The small molecule below binds the protein below.
Small molecule (SMILES): CNC(=O)c1ccc2c(c1)ncn2-c1ccc(CNC(=O)c2cc(Cc3ccccc3)n(C)n2)cc1

Sequence of chain 1.A:
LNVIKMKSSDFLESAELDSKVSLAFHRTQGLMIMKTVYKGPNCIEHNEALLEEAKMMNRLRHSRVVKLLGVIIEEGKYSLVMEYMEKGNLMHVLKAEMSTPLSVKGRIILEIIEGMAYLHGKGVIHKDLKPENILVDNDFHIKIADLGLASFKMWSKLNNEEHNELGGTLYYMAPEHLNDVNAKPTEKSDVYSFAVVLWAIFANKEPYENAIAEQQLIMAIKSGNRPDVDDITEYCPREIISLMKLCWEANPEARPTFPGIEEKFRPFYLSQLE

Binding-site contacts:
Ligand atom C2 contacts residue GLU22 of chain 1.A at 3.5 Å.
Ligand atom C17 contacts residue LEU145 of chain 1.A at 3.7 Å (hydrophobic).
Ligand atom O36 contacts residue ASP156 of chain 1.A at 2.8 Å (salt-bridge).
Ligand atom N14 contacts residue GLU93 of chain 1.A at 3.5 Å (salt-bridge).
Ligand atom O36 contacts residue LEU157 of chain 1.A at 3.5 Å (h-bond).
Ligand atom C44 contacts residue MET67 of chain 1.A at 3.6 Å (hydrophobic).
Ligand atom C3 contacts residue ASP24 of chain 1.A at 3.3 Å.
Ligand atom O19 contacts residue GLY98 of chain 1.A at 3.2 Å.
Ligand atom C44 contacts residue SER161 of chain 1.A at 3.6 Å.
Ligand atom C1 contacts residue GLU22 of chain 1.A at 2.8 Å.
Ligand atom O19 contacts residue GLU22 of chain 1.A at 3.0 Å (salt-bridge).
Ligand atom C45 contacts residue SER161 of chain 1.A at 3.7 Å.
Ligand atom C31 contacts residue LEU157 of chain 1.A at 3.4 Å (hydrophobic).
Ligand atom N39 contacts residue PHE162 of chain 1.A at 3.5 Å.
Ligand atom C46 contacts residue HIS136 of chain 1.A at 3.6 Å.
Ligand atom N38 contacts residue PHE162 of chain 1.A at 3.4 Å.
Ligand atom N38 contacts residue VAL76 of chain 1.A at 3.7 Å.
Ligand atom N16 contacts residue LEU145 of chain 1.A at 3.6 Å.
Ligand atom N14 contacts residue ILE43 of chain 1.A at 3.7 Å.
Ligand atom O19 contacts residue MET95 of chain 1.A at 3.7 Å.
Ligand atom C37 contacts residue VAL76 of chain 1.A at 3.6 Å (hydrophobic).
Ligand atom C28 contacts residue LEU145 of chain 1.A at 3.7 Å (hydrophobic).
Ligand atom C1 contacts residue GLY98 of chain 1.A at 3.6 Å.
Ligand atom N34 contacts residue MET92 of chain 1.A at 3.2 Å.
Ligand atom C47 contacts residue LEU129 of chain 1.A at 3.7 Å (hydrophobic).
Ligand atom O36 contacts residue ALA155 of chain 1.A at 3.6 Å.
Ligand atom C49 contacts residue VAL76 of chain 1.A at 3.7 Å (hydrophobic).
Ligand atom C30 contacts residue LEU157 of chain 1.A at 3.4 Å (hydrophobic).
Ligand atom N38 contacts residue MET92 of chain 1.A at 3.2 Å.
Ligand atom C41 contacts residue VAL76 of chain 1.A at 3.6 Å (hydrophobic).
Ligand atom N14 contacts residue MET95 of chain 1.A at 3.2 Å (h-bond).
Ligand atom C20 contacts residue GLU22 of chain 1.A at 3.1 Å.
Ligand atom C7 contacts residue MET95 of chain 1.A at 3.4 Å (hydrophobic).
Ligand atom C4 contacts residue ASP24 of chain 1.A at 3.1 Å.
Ligand atom C29 contacts residue MET92 of chain 1.A at 3.4 Å (hydrophobic).
Ligand atom C17 contacts residue GLU93 of chain 1.A at 3.2 Å.
Ligand atom C32 contacts residue LEU157 of chain 1.A at 3.6 Å (hydrophobic).
Ligand atom C41 contacts residue ASP156 of chain 1.A at 3.7 Å.
Ligand atom N18 contacts residue GLU22 of chain 1.A at 2.7 Å (salt-bridge).
Ligand atom C29 contacts residue LEU157 of chain 1.A at 3.6 Å (hydrophobic).